Binding-site contacts:
Ligand atom O5P contacts residue THR350 of chain 1.F at 2.6 Å (h-bond).
Ligand atom O1P contacts residue GLY434 of chain 1.F at 2.9 Å (h-bond).
Ligand atom C6 contacts residue SER353 of chain 1.F at 3.7 Å.
Ligand atom C6 contacts residue THR438 of chain 1.F at 3.5 Å.
Ligand atom O4 contacts residue TYR437 of chain 1.F at 2.8 Å (h-bond).
Ligand atom O4P contacts residue GLY436 of chain 1.F at 2.9 Å (h-bond).
Ligand atom O4 contacts residue GLY436 of chain 1.F at 3.7 Å.
Ligand atom P2 contacts residue THR349 of chain 1.F at 3.7 Å.
Ligand atom O2 contacts residue LEU347 of chain 1.F at 3.5 Å.
Ligand atom O5P contacts residue THR348 of chain 1.F at 3.7 Å.
Ligand atom O1P contacts residue PRO433 of chain 1.F at 3.6 Å.
Ligand atom O4 contacts residue THR438 of chain 1.F at 3.5 Å (h-bond).
Ligand atom O3 contacts residue ARG432 of chain 1.F at 2.8 Å (salt-bridge).
Ligand atom O3 contacts residue TRP398 of chain 1.F at 3.6 Å.
Ligand atom O6 contacts residue THR349 of chain 1.F at 3.0 Å (h-bond).
Ligand atom O2 contacts residue GLY430 of chain 1.F at 3.6 Å.
Ligand atom C3 contacts residue ARG432 of chain 1.F at 3.3 Å.
Ligand atom C6 contacts residue LEU347 of chain 1.F at 3.7 Å (hydrophobic).
Ligand atom O3P contacts residue ARG405 of chain 1.F at 2.7 Å (salt-bridge).
Ligand atom O4P contacts residue SER353 of chain 1.F at 3.6 Å (h-bond).
Ligand atom C3 contacts residue GLY434 of chain 1.F at 3.5 Å.
Ligand atom C5 contacts residue GLY434 of chain 1.F at 3.4 Å.
Ligand atom O5P contacts residue THR349 of chain 1.F at 3.3 Å (h-bond).
Ligand atom O6 contacts residue THR348 of chain 1.F at 3.6 Å.
Ligand atom P2 contacts residue THR348 of chain 1.F at 3.5 Å.
Ligand atom O6P contacts residue ARG352 of chain 1.F at 3.8 Å.
Ligand atom O6P contacts residue THR348 of chain 1.F at 2.5 Å (h-bond).
Ligand atom O1 contacts residue GLY434 of chain 1.F at 3.7 Å.
Ligand atom C4 contacts residue GLY434 of chain 1.F at 3.3 Å.
Ligand atom P2 contacts residue SER353 of chain 1.F at 3.6 Å.
Ligand atom O5P contacts residue SER435 of chain 1.F at 2.8 Å (h-bond).
Ligand atom O2P contacts residue ARG405 of chain 1.F at 2.6 Å (salt-bridge).
Ligand atom O4 contacts residue GLY434 of chain 1.F at 2.5 Å (h-bond).
Ligand atom P1 contacts residue ARG405 of chain 1.F at 3.6 Å.
Ligand atom O3 contacts residue GLY430 of chain 1.F at 3.2 Å.
Ligand atom O4P contacts residue SER435 of chain 1.F at 3.6 Å.
Ligand atom O6P contacts residue SER353 of chain 1.F at 2.7 Å (h-bond).
Ligand atom P2 contacts residue SER435 of chain 1.F at 3.8 Å.
Ligand atom O3P contacts residue TRP398 of chain 1.F at 2.7 Å (h-bond).
Ligand atom P2 contacts residue THR350 of chain 1.F at 3.8 Å.

Sequence of chain 1.F:
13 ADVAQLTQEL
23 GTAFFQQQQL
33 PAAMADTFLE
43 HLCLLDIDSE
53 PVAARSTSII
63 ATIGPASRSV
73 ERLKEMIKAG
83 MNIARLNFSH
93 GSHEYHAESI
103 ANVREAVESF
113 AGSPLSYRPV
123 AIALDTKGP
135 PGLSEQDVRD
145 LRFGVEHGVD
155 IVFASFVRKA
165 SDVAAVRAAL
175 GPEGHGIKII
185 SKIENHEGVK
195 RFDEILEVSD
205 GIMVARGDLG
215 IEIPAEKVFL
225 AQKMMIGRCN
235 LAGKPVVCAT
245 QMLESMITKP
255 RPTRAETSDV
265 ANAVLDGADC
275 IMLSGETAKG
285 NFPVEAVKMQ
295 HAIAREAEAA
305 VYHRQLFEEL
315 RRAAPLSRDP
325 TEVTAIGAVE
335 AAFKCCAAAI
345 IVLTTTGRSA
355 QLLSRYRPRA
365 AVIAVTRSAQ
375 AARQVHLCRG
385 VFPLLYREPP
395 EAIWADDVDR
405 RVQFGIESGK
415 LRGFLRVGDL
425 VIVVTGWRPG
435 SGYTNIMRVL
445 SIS

This small molecule binds to this protein.
Small molecule (SMILES): O=P(O)(O)OC[C@H]1O[C@](O)(COP(=O)(O)O)[C@@H](O)[C@@H]1O